Sequence of chain 1.A:
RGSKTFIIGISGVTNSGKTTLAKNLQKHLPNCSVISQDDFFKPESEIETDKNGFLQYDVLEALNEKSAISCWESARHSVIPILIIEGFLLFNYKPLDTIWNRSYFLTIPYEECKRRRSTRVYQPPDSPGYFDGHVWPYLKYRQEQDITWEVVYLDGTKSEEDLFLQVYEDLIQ

Binding-site contacts:
Ligand atom N3B contacts residue ARG150 of chain 1.A at 3.4 Å (salt-bridge).
Ligand atom O1B contacts residue GLY33 of chain 1.A at 3.2 Å (h-bond).
Ligand atom N6 contacts residue LYS190 of chain 1.A at 2.9 Å (salt-bridge).
Ligand atom O2G contacts residue ARG150 of chain 1.A at 2.9 Å (salt-bridge).
Ligand atom C6 contacts residue GLU192 of chain 1.A at 3.6 Å.
Ligand atom O2B contacts residue LYS34 of chain 1.A at 3.6 Å (salt-bridge).
Ligand atom O1B contacts residue SER32 of chain 1.A at 3.3 Å (h-bond).
Ligand atom PG contacts residue MG1 of chain 1.B at 3.3 Å.
Ligand atom O2B contacts residue MG1 of chain 1.B at 2.0 Å.
Ligand atom O2A contacts residue THR35 of chain 1.A at 3.5 Å (h-bond).
Ligand atom O2G contacts residue TYR152 of chain 1.A at 2.6 Å (h-bond).
Ligand atom O3G contacts residue NNR1 of chain 1.D at 3.4 Å.
Ligand atom C5 contacts residue GLU192 of chain 1.A at 3.5 Å.
Ligand atom O2A contacts residue THR36 of chain 1.A at 2.6 Å (h-bond).
Ligand atom N1 contacts residue ARG146 of chain 1.A at 3.5 Å (salt-bridge).
Ligand atom N6 contacts residue SER191 of chain 1.A at 3.6 Å.
Ligand atom PB contacts residue MG1 of chain 1.B at 3.2 Å.
Ligand atom N7 contacts residue GLY33 of chain 1.A at 3.5 Å.
Ligand atom O3A contacts residue GLY33 of chain 1.A at 3.3 Å (h-bond).
Ligand atom O3G contacts residue THR30 of chain 1.A at 2.8 Å (h-bond).
Ligand atom O1G contacts residue LYS34 of chain 1.A at 3.3 Å (salt-bridge).
Ligand atom N3B contacts residue MG1 of chain 1.B at 3.4 Å.
Ligand atom O2A contacts residue GLY33 of chain 1.A at 3.5 Å.
Ligand atom N3B contacts residue ASN31 of chain 1.A at 3.4 Å (h-bond).
Ligand atom O1B contacts residue LYS34 of chain 1.A at 2.8 Å (salt-bridge).
Ligand atom PG contacts residue LYS34 of chain 1.A at 3.5 Å.
Ligand atom PB contacts residue LYS34 of chain 1.A at 3.4 Å.
Ligand atom C2 contacts residue ARG146 of chain 1.A at 3.4 Å.
Ligand atom N6 contacts residue GLU192 of chain 1.A at 3.3 Å (salt-bridge).
Ligand atom O1B contacts residue ASN31 of chain 1.A at 3.3 Å (h-bond).
Ligand atom O3G contacts residue LYS34 of chain 1.A at 3.1 Å (salt-bridge).
Ligand atom C8 contacts residue GLY33 of chain 1.A at 3.6 Å.
Ligand atom O1G contacts residue NNR1 of chain 1.D at 3.3 Å (h-bond).
Ligand atom C5' contacts residue ASN31 of chain 1.A at 3.3 Å.
Ligand atom O2B contacts residue THR35 of chain 1.A at 2.8 Å (h-bond).
Ligand atom O1G contacts residue MG1 of chain 1.B at 2.1 Å.
Ligand atom N7 contacts residue GLU192 of chain 1.A at 3.5 Å.
Ligand atom O3G contacts residue ASN31 of chain 1.A at 3.0 Å (h-bond).
Ligand atom N1 contacts residue LYS190 of chain 1.A at 3.6 Å.
Ligand atom O1G contacts residue ASP54 of chain 1.A at 3.0 Å (salt-bridge).

This protein binds this small molecule.
Small molecule (SMILES): Nc1ncnc2c1ncn2[C@@H]1O[C@H](CO[P](=O)(O)O[P](=O)(O)NP(=O)(O)O)[C@@H](O)[C@H]1O